A protein and the small-molecule ligand that binds it are described below.
Small molecule (SMILES): N[C@@H](Cc1cc(I)c(Oc2cc(I)c(O)c(I)c2)c(I)c1)C(=O)O

Sequence of chain 2.B:
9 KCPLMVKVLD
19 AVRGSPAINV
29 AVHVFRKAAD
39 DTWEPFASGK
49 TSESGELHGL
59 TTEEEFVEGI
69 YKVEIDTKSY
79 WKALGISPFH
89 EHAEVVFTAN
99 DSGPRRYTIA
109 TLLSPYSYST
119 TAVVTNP

Sequence of chain 1.B:
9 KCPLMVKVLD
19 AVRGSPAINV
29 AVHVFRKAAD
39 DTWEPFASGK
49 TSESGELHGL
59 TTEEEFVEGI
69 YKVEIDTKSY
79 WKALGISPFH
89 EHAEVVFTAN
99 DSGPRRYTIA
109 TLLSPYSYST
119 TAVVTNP

Binding-site contacts:
Ligand atom C1 contacts residue LYS15 of chain 1.B at 2.2 Å.
Ligand atom I3 contacts residue T441 of chain 2.D at 1.1 Å.
Ligand atom C1 contacts residue T441 of chain 2.D at 3.1 Å.
Ligand atom I5' contacts residue LEU17 of chain 1.B at 3.5 Å.
Ligand atom O4 contacts residue T441 of chain 2.D at 1.3 Å.
Ligand atom C5' contacts residue T441 of chain 2.D at 1.0 Å.
Ligand atom I3' contacts residue T441 of chain 2.D at 2.0 Å.
Ligand atom C2 contacts residue T441 of chain 2.D at 2.3 Å.
Ligand atom I3 contacts residue LEU17 of chain 1.B at 3.6 Å.
Ligand atom N contacts residue LYS15 of chain 1.B at 3.2 Å (salt-bridge).
Ligand atom I5' contacts residue THR109 of chain 1.B at 3.2 Å.
Ligand atom CA contacts residue LYS15 of chain 1.B at 2.9 Å.
Ligand atom CA contacts residue GLU54 of chain 1.B at 1.3 Å.
Ligand atom C4' contacts residue T441 of chain 2.D at 1.3 Å.
Ligand atom C5 contacts residue LYS15 of chain 1.B at 3.3 Å.
Ligand atom C5' contacts residue LEU17 of chain 1.B at 3.5 Å (hydrophobic).
Ligand atom C contacts residue GLU54 of chain 1.B at 2.6 Å.
Ligand atom C contacts residue T441 of chain 2.D at 2.8 Å.
Ligand atom C6' contacts residue T441 of chain 2.D at 0.8 Å.
Ligand atom I5 contacts residue T441 of chain 2.D at 1.1 Å.
Ligand atom C5 contacts residue T441 of chain 2.D at 1.2 Å.
Ligand atom C4 contacts residue T441 of chain 2.D at 0.6 Å.
Ligand atom C7 contacts residue GLU54 of chain 1.B at 2.3 Å.
Ligand atom C7 contacts residue LYS15 of chain 1.B at 1.7 Å.
Ligand atom C2 contacts residue LYS15 of chain 1.B at 2.4 Å.
Ligand atom C1' contacts residue T441 of chain 2.D at 0.8 Å.
Ligand atom C2' contacts residue T441 of chain 2.D at 1.0 Å.
Ligand atom O4' contacts residue LEU110 of chain 1.B at 3.6 Å.
Ligand atom C6 contacts residue T441 of chain 2.D at 2.5 Å.
Ligand atom OXT contacts residue GLU54 of chain 1.B at 3.0 Å (salt-bridge).
Ligand atom C2' contacts residue ALA108 of chain 2.B at 3.4 Å (hydrophobic).
Ligand atom C3 contacts residue T441 of chain 2.D at 1.5 Å.
Ligand atom O contacts residue T441 of chain 2.D at 2.1 Å (h-bond).
Ligand atom C3' contacts residue T441 of chain 2.D at 1.3 Å.
Ligand atom C6 contacts residue LYS15 of chain 1.B at 2.5 Å.
Ligand atom OXT contacts residue T441 of chain 2.D at 3.0 Å (h-bond).
Ligand atom O4' contacts residue T441 of chain 2.D at 2.0 Å.
Ligand atom N contacts residue GLU54 of chain 1.B at 1.8 Å (salt-bridge).
Ligand atom I5' contacts residue T441 of chain 2.D at 2.5 Å.
Ligand atom C3 contacts residue LYS15 of chain 1.B at 3.4 Å.